The small molecule below binds the protein below.
Small molecule (SMILES): CNS(=O)(=O)c1cccc(-c2cc3c(=O)[nH]ccc3o2)c1

Sequence of chain 1.D:
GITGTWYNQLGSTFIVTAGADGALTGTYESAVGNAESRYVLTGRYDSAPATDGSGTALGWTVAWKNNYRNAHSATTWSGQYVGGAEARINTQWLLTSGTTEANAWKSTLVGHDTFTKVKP

Sequence of chain 1.B:
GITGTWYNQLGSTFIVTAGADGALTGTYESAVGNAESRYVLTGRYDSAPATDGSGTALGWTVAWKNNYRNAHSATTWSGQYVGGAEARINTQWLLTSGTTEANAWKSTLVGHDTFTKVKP

Binding-site contacts:
Ligand atom O1 contacts residue TRP64 of chain 1.B at 3.5 Å.
Ligand atom O2 contacts residue ASN8 of chain 1.B at 3.4 Å (h-bond).
Ligand atom O1 contacts residue THR75 of chain 1.B at 3.6 Å.
Ligand atom C11 contacts residue TYR28 of chain 1.B at 3.4 Å (hydrophobic).
Ligand atom N2 contacts residue ALA71 of chain 1.B at 3.2 Å.
Ligand atom O3 contacts residue TRP105 of chain 1.D at 3.5 Å.
Ligand atom N1 contacts residue TRP77 of chain 1.B at 3.6 Å.
Ligand atom C5 contacts residue TRP64 of chain 1.B at 4.1 Å (hydrophobic).
Ligand atom C4 contacts residue TRP64 of chain 1.B at 3.6 Å (hydrophobic).
Ligand atom O4 contacts residue ALA71 of chain 1.B at 3.9 Å.
Ligand atom C12 contacts residue THR75 of chain 1.B at 4.0 Å.
Ligand atom S1 contacts residue ALA71 of chain 1.B at 4.0 Å.
Ligand atom N1 contacts residue TRP93 of chain 1.B at 4.0 Å.
Ligand atom O3 contacts residue LEU95 of chain 1.B at 3.9 Å.
Ligand atom C12 contacts residue ASP113 of chain 1.B at 3.5 Å.
Ligand atom O1 contacts residue TRP105 of chain 1.D at 4.1 Å.
Ligand atom C14 contacts residue ALA71 of chain 1.B at 3.9 Å (hydrophobic).
Ligand atom C7 contacts residue TRP64 of chain 1.B at 3.3 Å (hydrophobic).
Ligand atom C13 contacts residue TRP93 of chain 1.B at 3.8 Å (hydrophobic).
Ligand atom C10 contacts residue TRP64 of chain 1.B at 3.9 Å (hydrophobic).
Ligand atom C14 contacts residue SER97 of chain 1.B at 3.7 Å.
Ligand atom N2 contacts residue SER73 of chain 1.B at 2.7 Å (h-bond).
Ligand atom O1 contacts residue LEU95 of chain 1.B at 3.6 Å.
Ligand atom C5 contacts residue LEU95 of chain 1.B at 4.1 Å (hydrophobic).
Ligand atom O2 contacts residue SER12 of chain 1.B at 3.6 Å (h-bond).
Ligand atom O2 contacts residue TYR28 of chain 1.B at 2.6 Å (h-bond).
Ligand atom C14 contacts residue SER73 of chain 1.B at 2.9 Å.
Ligand atom C11 contacts residue ASP113 of chain 1.B at 3.5 Å.
Ligand atom C3 contacts residue TRP64 of chain 1.B at 3.5 Å (hydrophobic).
Ligand atom C10 contacts residue THR75 of chain 1.B at 3.8 Å.
Ligand atom C8 contacts residue TRP64 of chain 1.B at 3.6 Å (hydrophobic).
Ligand atom C2 contacts residue TRP64 of chain 1.B at 3.7 Å (hydrophobic).
Ligand atom C12 contacts residue TRP93 of chain 1.B at 3.4 Å (hydrophobic).
Ligand atom N1 contacts residue TYR28 of chain 1.B at 3.9 Å.
Ligand atom C13 contacts residue THR75 of chain 1.B at 3.6 Å.
Ligand atom O2 contacts residue ASP113 of chain 1.B at 3.4 Å (salt-bridge).
Ligand atom C9 contacts residue TRP64 of chain 1.B at 4.0 Å (hydrophobic).
Ligand atom C11 contacts residue TRP77 of chain 1.B at 3.8 Å (hydrophobic).
Ligand atom N1 contacts residue ASP113 of chain 1.B at 2.7 Å (salt-bridge).
Ligand atom C12 contacts residue TRP77 of chain 1.B at 3.8 Å (hydrophobic).